This protein binds this small molecule.
Small molecule (SMILES): CC(=O)N[C@@H]1[C@@H](O)[C@H](O)[C@@H](CO)O[C@H]1O

Sequence of chain 1.D:
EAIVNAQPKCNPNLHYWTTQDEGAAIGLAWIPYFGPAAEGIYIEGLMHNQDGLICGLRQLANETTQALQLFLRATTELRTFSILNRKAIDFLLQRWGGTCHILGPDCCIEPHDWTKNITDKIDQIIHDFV

Sequence of chain 1.I:
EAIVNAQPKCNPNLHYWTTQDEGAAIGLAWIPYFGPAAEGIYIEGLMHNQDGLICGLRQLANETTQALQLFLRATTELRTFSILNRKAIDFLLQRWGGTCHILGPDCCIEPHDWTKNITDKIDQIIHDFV

Binding-site contacts:
Ligand atom N2 contacts residue LYS121 of chain 1.I at 3.8 Å.
Ligand atom C3 contacts residue ASN117 of chain 1.I at 3.9 Å.
Ligand atom O7 contacts residue LYS121 of chain 1.I at 3.1 Å (salt-bridge).
Ligand atom C4 contacts residue ASN117 of chain 1.I at 4.2 Å.
Ligand atom O7 contacts residue ASN117 of chain 1.I at 4.0 Å.
Ligand atom C5 contacts residue ASN117 of chain 1.I at 3.7 Å.
Ligand atom C1 contacts residue LYS121 of chain 1.I at 4.5 Å.
Ligand atom C8 contacts residue THR115 of chain 1.D at 3.5 Å.
Ligand atom O5 contacts residue ASN117 of chain 1.I at 2.3 Å (h-bond).
Ligand atom C1 contacts residue ASN117 of chain 1.I at 1.4 Å.
Ligand atom C8 contacts residue PRO111 of chain 1.D at 3.8 Å (hydrophobic).
Ligand atom O5 contacts residue ASP120 of chain 1.I at 4.3 Å.
Ligand atom C1 contacts residue LEU103 of chain 1.D at 4.1 Å (hydrophobic).
Ligand atom N2 contacts residue ASN117 of chain 1.I at 3.0 Å (h-bond).
Ligand atom O5 contacts residue LEU103 of chain 1.D at 4.0 Å.
Ligand atom C7 contacts residue ASN117 of chain 1.I at 3.5 Å.
Ligand atom C8 contacts residue LYS121 of chain 1.I at 4.3 Å.
Ligand atom C2 contacts residue LYS121 of chain 1.I at 3.8 Å.
Ligand atom C2 contacts residue ASN117 of chain 1.I at 2.6 Å.
Ligand atom C8 contacts residue ASN117 of chain 1.I at 4.1 Å.
Ligand atom C6 contacts residue ASP120 of chain 1.I at 4.4 Å.
Ligand atom C7 contacts residue LYS121 of chain 1.I at 3.4 Å.